Sequence of chain 2.A:
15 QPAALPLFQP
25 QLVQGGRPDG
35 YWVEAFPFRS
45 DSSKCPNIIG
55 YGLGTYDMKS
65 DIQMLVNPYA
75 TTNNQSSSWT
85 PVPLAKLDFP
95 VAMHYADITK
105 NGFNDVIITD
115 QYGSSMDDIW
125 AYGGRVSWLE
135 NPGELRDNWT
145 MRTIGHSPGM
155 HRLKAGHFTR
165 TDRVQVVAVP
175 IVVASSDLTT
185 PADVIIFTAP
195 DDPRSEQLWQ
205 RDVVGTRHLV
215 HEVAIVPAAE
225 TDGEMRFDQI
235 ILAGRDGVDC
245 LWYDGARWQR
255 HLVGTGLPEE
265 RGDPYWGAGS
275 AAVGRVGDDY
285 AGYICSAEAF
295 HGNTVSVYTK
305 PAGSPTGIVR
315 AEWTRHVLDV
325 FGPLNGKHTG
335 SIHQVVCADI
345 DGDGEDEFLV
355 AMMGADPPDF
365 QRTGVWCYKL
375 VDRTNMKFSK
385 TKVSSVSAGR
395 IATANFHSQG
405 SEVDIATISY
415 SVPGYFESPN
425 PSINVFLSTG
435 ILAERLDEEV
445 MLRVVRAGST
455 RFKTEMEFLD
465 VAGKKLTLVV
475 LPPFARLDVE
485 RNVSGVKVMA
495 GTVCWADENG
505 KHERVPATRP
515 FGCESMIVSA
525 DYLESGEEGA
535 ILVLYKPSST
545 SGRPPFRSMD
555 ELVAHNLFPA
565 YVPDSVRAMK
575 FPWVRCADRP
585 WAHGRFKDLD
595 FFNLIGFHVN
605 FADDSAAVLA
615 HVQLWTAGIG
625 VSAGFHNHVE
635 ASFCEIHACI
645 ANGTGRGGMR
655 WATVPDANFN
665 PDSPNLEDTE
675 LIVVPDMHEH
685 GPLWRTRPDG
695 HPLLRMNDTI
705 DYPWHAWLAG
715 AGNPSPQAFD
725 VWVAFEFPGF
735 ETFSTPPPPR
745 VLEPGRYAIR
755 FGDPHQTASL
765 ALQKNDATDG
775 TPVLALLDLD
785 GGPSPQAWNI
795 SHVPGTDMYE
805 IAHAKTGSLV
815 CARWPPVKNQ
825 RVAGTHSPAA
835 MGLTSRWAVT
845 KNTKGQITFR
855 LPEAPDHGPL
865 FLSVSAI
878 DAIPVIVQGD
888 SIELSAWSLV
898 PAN

Binding-site contacts:
Ligand atom O4 contacts residue ALA627 of chain 2.A at 3.0 Å.
Ligand atom C2 contacts residue HIS632 of chain 2.A at 4.4 Å.
Ligand atom C4 contacts residue HIS630 of chain 2.A at 4.3 Å.
Ligand atom C1 contacts residue HIS632 of chain 2.A at 3.5 Å.
Ligand atom O3 contacts residue GLU639 of chain 2.A at 4.3 Å.
Ligand atom C4 contacts residue ALA627 of chain 2.A at 4.4 Å (hydrophobic).
Ligand atom C6 contacts residue TRP619 of chain 2.A at 3.9 Å (hydrophobic).
Ligand atom O5 contacts residue HIS632 of chain 2.A at 4.0 Å.
Ligand atom O2 contacts residue HIS709 of chain 2.A at 4.1 Å.
Ligand atom O5 contacts residue HIS630 of chain 2.A at 3.8 Å.
Ligand atom C3 contacts residue HIS630 of chain 2.A at 4.2 Å.
Ligand atom O6 contacts residue PHE595 of chain 2.A at 3.9 Å.
Ligand atom C6 contacts residue ALA627 of chain 2.A at 4.3 Å (hydrophobic).
Ligand atom O4 contacts residue PHE595 of chain 2.A at 3.6 Å.
Ligand atom O3 contacts residue TRP619 of chain 2.A at 3.2 Å (h-bond).
Ligand atom C3 contacts residue TRP619 of chain 2.A at 4.4 Å (hydrophobic).
Ligand atom O6 contacts residue ALA627 of chain 2.A at 3.0 Å (h-bond).
Ligand atom C1 contacts residue HIS641 of chain 2.A at 4.2 Å.
Ligand atom O2 contacts residue HIS630 of chain 2.A at 2.9 Å (h-bond).
Ligand atom O3 contacts residue TRP726 of chain 2.A at 3.2 Å (h-bond).
Ligand atom C5 contacts residue TRP619 of chain 2.A at 4.3 Å (hydrophobic).
Ligand atom C3 contacts residue HIS641 of chain 2.A at 3.8 Å.
Ligand atom C4 contacts residue TRP619 of chain 2.A at 4.0 Å (hydrophobic).
Ligand atom O3 contacts residue HIS641 of chain 2.A at 3.2 Å (h-bond).
Ligand atom C1 contacts residue HIS630 of chain 2.A at 3.4 Å.
Ligand atom O5 contacts residue GLU639 of chain 2.A at 4.5 Å.
Ligand atom C2 contacts residue HIS641 of chain 2.A at 3.5 Å.
Ligand atom C1 contacts residue GLU639 of chain 2.A at 3.2 Å.
Ligand atom O2 contacts residue HIS632 of chain 2.A at 4.1 Å.
Ligand atom O2 contacts residue HIS641 of chain 2.A at 3.2 Å.
Ligand atom O4 contacts residue TRP726 of chain 2.A at 4.3 Å.
Ligand atom C2 contacts residue HIS630 of chain 2.A at 3.3 Å.
Ligand atom O2 contacts residue GLU639 of chain 2.A at 3.0 Å (salt-bridge).
Ligand atom O5 contacts residue TRP619 of chain 2.A at 4.0 Å.
Ligand atom O4 contacts residue HIS630 of chain 2.A at 4.4 Å.
Ligand atom C5 contacts residue HIS630 of chain 2.A at 3.6 Å.
Ligand atom C2 contacts residue GLU639 of chain 2.A at 3.5 Å.
Ligand atom C3 contacts residue TRP726 of chain 2.A at 4.2 Å (hydrophobic).
Ligand atom O2 contacts residue MET653 of chain 2.A at 4.2 Å.

This protein binds this small molecule.
Small molecule (SMILES): O=C1CO[C@H](CO)[C@@H](O)[C@@H]1O